Sequence of chain 4.C:
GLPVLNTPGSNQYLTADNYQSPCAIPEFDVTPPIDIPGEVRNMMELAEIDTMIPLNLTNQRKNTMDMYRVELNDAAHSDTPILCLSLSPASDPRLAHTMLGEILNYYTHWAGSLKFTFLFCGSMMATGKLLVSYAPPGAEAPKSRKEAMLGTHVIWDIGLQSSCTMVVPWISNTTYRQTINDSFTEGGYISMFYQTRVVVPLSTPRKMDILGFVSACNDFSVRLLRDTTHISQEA

Sequence of chain 4.A:
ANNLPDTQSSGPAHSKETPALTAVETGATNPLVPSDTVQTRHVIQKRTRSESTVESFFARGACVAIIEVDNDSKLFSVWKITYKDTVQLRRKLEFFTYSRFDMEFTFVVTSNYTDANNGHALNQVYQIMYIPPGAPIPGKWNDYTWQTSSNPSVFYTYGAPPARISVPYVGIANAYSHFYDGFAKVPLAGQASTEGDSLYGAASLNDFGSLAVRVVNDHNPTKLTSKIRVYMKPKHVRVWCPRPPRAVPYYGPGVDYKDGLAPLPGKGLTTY

Binding-site contacts:
Ligand atom C17 contacts residue ALA24 of chain 4.C at 3.7 Å (hydrophobic).
Ligand atom C7 contacts residue MET132 of chain 4.A at 3.3 Å (hydrophobic).
Ligand atom C20 contacts residue ILE194 of chain 4.A at 3.8 Å (hydrophobic).
Ligand atom O1 contacts residue PHE237 of chain 4.A at 3.8 Å.
Ligand atom C17 contacts residue TYR159 of chain 4.A at 3.7 Å (hydrophobic).
Ligand atom O1 contacts residue MET132 of chain 4.A at 3.7 Å.
Ligand atom O1 contacts residue ILE110 of chain 4.A at 3.7 Å.
Ligand atom C5 contacts residue TYR112 of chain 4.A at 3.5 Å (hydrophobic).
Ligand atom CL2 contacts residue ALA24 of chain 4.C at 3.5 Å.
Ligand atom C16 contacts residue TYR159 of chain 4.A at 3.8 Å (hydrophobic).
Ligand atom CL2 contacts residue ILE25 of chain 4.C at 3.4 Å.
Ligand atom C20 contacts residue LEU240 of chain 4.A at 3.8 Å (hydrophobic).
Ligand atom C16 contacts residue ALA24 of chain 4.C at 3.8 Å (hydrophobic).
Ligand atom C10 contacts residue TYR159 of chain 4.A at 3.5 Å (hydrophobic).
Ligand atom CL3 contacts residue PHE134 of chain 4.A at 3.8 Å.
Ligand atom O3 contacts residue TYR112 of chain 4.A at 3.6 Å.
Ligand atom C7 contacts residue PHE237 of chain 4.A at 3.5 Å (hydrophobic).
Ligand atom C12 contacts residue ILE110 of chain 4.A at 3.8 Å (hydrophobic).
Ligand atom C12 contacts residue PHE134 of chain 4.A at 3.8 Å (hydrophobic).
Ligand atom C21 contacts residue HIS207 of chain 4.A at 3.6 Å.
Ligand atom C11 contacts residue ILE110 of chain 4.A at 3.8 Å (hydrophobic).
Ligand atom O3 contacts residue PHE130 of chain 4.A at 3.6 Å.
Ligand atom C9 contacts residue VAL199 of chain 4.A at 3.6 Å (hydrophobic).
Ligand atom O2 contacts residue VAL196 of chain 4.A at 3.4 Å.
Ligand atom C14 contacts residue TYR159 of chain 4.A at 3.5 Å (hydrophobic).
Ligand atom CL2 contacts residue TYR159 of chain 4.A at 3.6 Å.
Ligand atom C13 contacts residue ILE110 of chain 4.A at 3.7 Å (hydrophobic).
Ligand atom CL3 contacts residue LEU240 of chain 4.A at 3.8 Å.
Ligand atom C8 contacts residue MET132 of chain 4.A at 3.4 Å (hydrophobic).
Ligand atom C6 contacts residue TYR112 of chain 4.A at 3.7 Å (hydrophobic).
Ligand atom C1 contacts residue TYR205 of chain 4.A at 3.8 Å (hydrophobic).
Ligand atom C9 contacts residue PHE237 of chain 4.A at 3.7 Å (hydrophobic).
Ligand atom C13 contacts residue PHE134 of chain 4.A at 3.7 Å (hydrophobic).
Ligand atom C2 contacts residue PHE237 of chain 4.A at 3.6 Å (hydrophobic).
Ligand atom C13 contacts residue MET132 of chain 4.A at 3.4 Å (hydrophobic).
Ligand atom C3 contacts residue MET132 of chain 4.A at 3.7 Å (hydrophobic).
Ligand atom C4 contacts residue MET132 of chain 4.A at 3.8 Å (hydrophobic).
Ligand atom C21 contacts residue SER128 of chain 4.A at 3.8 Å.
Ligand atom C21 contacts residue TYR205 of chain 4.A at 3.8 Å (hydrophobic).
Ligand atom C19 contacts residue LEU240 of chain 4.A at 3.8 Å (hydrophobic).

The small molecule below binds the protein below.
Small molecule (SMILES): COc1ccc(OCc2ccc(COc3c(Cl)cccc3Cl)cc2)c(Cl)c1